Sequence of chain 1.B:
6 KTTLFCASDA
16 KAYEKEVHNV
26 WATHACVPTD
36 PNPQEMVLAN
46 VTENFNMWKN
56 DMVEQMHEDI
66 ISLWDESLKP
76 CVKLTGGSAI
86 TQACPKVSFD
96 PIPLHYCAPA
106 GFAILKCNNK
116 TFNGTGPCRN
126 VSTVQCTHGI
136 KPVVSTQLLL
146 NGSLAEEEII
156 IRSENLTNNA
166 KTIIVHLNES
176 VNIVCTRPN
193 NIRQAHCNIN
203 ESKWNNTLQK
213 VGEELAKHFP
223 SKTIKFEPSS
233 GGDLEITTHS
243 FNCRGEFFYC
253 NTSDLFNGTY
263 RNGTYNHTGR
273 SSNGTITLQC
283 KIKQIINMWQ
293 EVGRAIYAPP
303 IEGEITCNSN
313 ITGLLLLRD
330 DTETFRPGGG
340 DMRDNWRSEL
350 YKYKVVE

This protein binds this small molecule.
Small molecule (SMILES): CC(=O)N[C@@H]1[C@@H](O)[C@H](O)[C@@H](CO)O[C@H]1O

Binding-site contacts:
Ligand atom C5 contacts residue THR120 of chain 1.B at 3.9 Å.
Ligand atom C3 contacts residue ASN118 of chain 1.B at 3.8 Å.
Ligand atom C7 contacts residue HIS220 of chain 1.B at 4.4 Å.
Ligand atom C3 contacts residue THR120 of chain 1.B at 4.3 Å.
Ligand atom O7 contacts residue HIS220 of chain 1.B at 3.4 Å (h-bond).
Ligand atom C7 contacts residue ASN118 of chain 1.B at 3.1 Å.
Ligand atom O6 contacts residue THR120 of chain 1.B at 3.5 Å (h-bond).
Ligand atom O7 contacts residue ASN118 of chain 1.B at 3.0 Å (h-bond).
Ligand atom C4 contacts residue ASN118 of chain 1.B at 4.2 Å.
Ligand atom C1 contacts residue THR120 of chain 1.B at 3.8 Å.
Ligand atom N2 contacts residue ASN118 of chain 1.B at 2.8 Å (h-bond).
Ligand atom O7 contacts residue ILE156 of chain 1.B at 4.2 Å.
Ligand atom C8 contacts residue ILE156 of chain 1.B at 3.8 Å (hydrophobic).
Ligand atom C1 contacts residue ASN118 of chain 1.B at 1.4 Å.
Ligand atom O6 contacts residue GLY121 of chain 1.B at 4.1 Å.
Ligand atom C7 contacts residue LEU161 of chain 1.B at 4.5 Å (hydrophobic).
Ligand atom O5 contacts residue ASN118 of chain 1.B at 2.4 Å (h-bond).
Ligand atom O6 contacts residue PRO122 of chain 1.B at 3.6 Å.
Ligand atom C6 contacts residue THR120 of chain 1.B at 4.4 Å.
Ligand atom O5 contacts residue THR120 of chain 1.B at 3.9 Å.
Ligand atom C7 contacts residue ILE156 of chain 1.B at 4.3 Å (hydrophobic).
Ligand atom C5 contacts residue ASN118 of chain 1.B at 3.7 Å.
Ligand atom C8 contacts residue SER158 of chain 1.B at 3.9 Å.
Ligand atom C2 contacts residue ASN118 of chain 1.B at 2.4 Å.
Ligand atom C8 contacts residue ASN118 of chain 1.B at 4.2 Å.
Ligand atom C8 contacts residue LEU161 of chain 1.B at 3.7 Å (hydrophobic).